Binding-site contacts:
Ligand atom C27 contacts residue GLY237 of chain 1.A at 3.5 Å.
Ligand atom C25 contacts residue ILE218 of chain 1.A at 3.7 Å (hydrophobic).
Ligand atom C05 contacts residue ARG247 of chain 1.A at 3.7 Å.
Ligand atom N01 contacts residue TRP329 of chain 1.A at 3.5 Å.
Ligand atom N02 contacts residue HEM1 of chain 1.B at 3.0 Å (h-bond).
Ligand atom C22 contacts residue HEM1 of chain 1.B at 3.6 Å.
Ligand atom C08 contacts residue ARG247 of chain 1.A at 3.7 Å.
Ligand atom C27 contacts residue HEM1 of chain 1.B at 3.3 Å.
Ligand atom N02 contacts residue TRP329 of chain 1.A at 3.5 Å.
Ligand atom C16 contacts residue GLU243 of chain 1.A at 3.5 Å.
Ligand atom N12 contacts residue GLU243 of chain 1.A at 2.9 Å (salt-bridge).
Ligand atom O15 contacts residue GLU243 of chain 1.A at 3.2 Å (salt-bridge).
Ligand atom N22 contacts residue TRP238 of chain 1.A at 2.8 Å (h-bond).
Ligand atom C26 contacts residue HEM1 of chain 1.B at 3.5 Å.
Ligand atom C03 contacts residue TRP329 of chain 1.A at 3.2 Å (hydrophobic).
Ligand atom C04 contacts residue TRP329 of chain 1.A at 3.4 Å (hydrophobic).
Ligand atom C24 contacts residue HEM1 of chain 1.B at 3.5 Å.
Ligand atom C23 contacts residue HEM1 of chain 1.B at 3.4 Å.
Ligand atom N22 contacts residue HEM1 of chain 1.B at 3.5 Å.
Ligand atom C22 contacts residue GLU243 of chain 1.A at 3.5 Å.
Ligand atom O09 contacts residue HEM1 of chain 1.B at 3.0 Å (h-bond).
Ligand atom C06 contacts residue ARG247 of chain 1.A at 3.5 Å.
Ligand atom C16 contacts residue HEM1 of chain 1.B at 3.5 Å.
Ligand atom N12 contacts residue HEM1 of chain 1.B at 3.0 Å (h-bond).
Ligand atom C02 contacts residue ARG247 of chain 1.A at 3.3 Å.
Ligand atom N21 contacts residue HEM1 of chain 1.B at 3.5 Å (h-bond).
Ligand atom C26 contacts residue GLU243 of chain 1.A at 3.5 Å.
Ligand atom C04 contacts residue ARG247 of chain 1.A at 3.7 Å.
Ligand atom C05 contacts residue TRP329 of chain 1.A at 3.7 Å (hydrophobic).
Ligand atom C06 contacts residue TRP329 of chain 1.A at 3.5 Å (hydrophobic).
Ligand atom N01 contacts residue ARG247 of chain 1.A at 3.4 Å (salt-bridge).
Ligand atom C03 contacts residue ARG247 of chain 1.A at 3.4 Å.
Ligand atom C27 contacts residue PHE235 of chain 1.A at 3.6 Å (hydrophobic).
Ligand atom N01 contacts residue HEM1 of chain 1.B at 2.8 Å (h-bond).
Ligand atom C25 contacts residue HEM1 of chain 1.B at 3.7 Å.
Ligand atom C02 contacts residue TRP329 of chain 1.A at 3.4 Å (hydrophobic).
Ligand atom N22 contacts residue GLU243 of chain 1.A at 2.8 Å (salt-bridge).
Ligand atom N22 contacts residue TYR239 of chain 1.A at 3.6 Å.
Ligand atom C02 contacts residue HEM1 of chain 1.B at 3.6 Å.
Ligand atom N21 contacts residue GLU243 of chain 1.A at 2.7 Å (salt-bridge).

The protein below binds the small molecule below.
Small molecule (SMILES): Cc1cc(N)nc(COC[C@H](N)[C@H](C)OCc2cc(C)cc(N)n2)c1

Sequence of chain 1.A:
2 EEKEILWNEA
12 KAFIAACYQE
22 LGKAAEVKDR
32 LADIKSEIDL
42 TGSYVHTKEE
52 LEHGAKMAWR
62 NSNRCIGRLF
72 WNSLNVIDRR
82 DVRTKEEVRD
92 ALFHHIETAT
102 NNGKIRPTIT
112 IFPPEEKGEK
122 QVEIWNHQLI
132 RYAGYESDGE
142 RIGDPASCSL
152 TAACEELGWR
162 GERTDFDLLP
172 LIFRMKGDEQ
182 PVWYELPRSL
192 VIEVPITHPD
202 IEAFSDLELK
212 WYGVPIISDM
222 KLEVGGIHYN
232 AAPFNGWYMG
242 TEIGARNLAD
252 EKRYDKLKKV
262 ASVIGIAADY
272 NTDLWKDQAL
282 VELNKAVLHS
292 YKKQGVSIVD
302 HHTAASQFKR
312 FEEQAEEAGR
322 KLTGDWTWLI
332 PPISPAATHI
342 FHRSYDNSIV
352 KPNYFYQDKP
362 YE